Binding-site contacts:
Ligand atom C4 contacts residue ALA55 of chain 1.A at 4.3 Å (hydrophobic).
Ligand atom C5 contacts residue ALA57 of chain 1.A at 4.0 Å (hydrophobic).
Ligand atom C3 contacts residue ALA57 of chain 1.A at 4.3 Å (hydrophobic).
Ligand atom C16 contacts residue HIS104 of chain 1.A at 3.9 Å.
Ligand atom C18 contacts residue VAL74 of chain 1.A at 4.3 Å (hydrophobic).
Ligand atom C15 contacts residue LEU35 of chain 1.A at 3.7 Å (hydrophobic).
Ligand atom C18 contacts residue TYR90 of chain 1.A at 3.9 Å (hydrophobic).
Ligand atom O1 contacts residue LEU35 of chain 1.A at 3.5 Å.
Ligand atom C5 contacts residue MET88 of chain 1.A at 4.0 Å (hydrophobic).
Ligand atom C2 contacts residue PHE45 of chain 1.A at 4.2 Å (hydrophobic).
Ligand atom O1 contacts residue VAL61 of chain 1.A at 3.1 Å.
Ligand atom C18 contacts residue MET73 of chain 1.A at 4.1 Å (hydrophobic).
Ligand atom C19 contacts residue ARG121 of chain 1.A at 4.3 Å.
Ligand atom C3 contacts residue PHE45 of chain 1.A at 4.0 Å (hydrophobic).
Ligand atom C11 contacts residue GLN98 of chain 1.A at 4.3 Å.
Ligand atom C15 contacts residue GLN98 of chain 1.A at 4.0 Å.
Ligand atom C10 contacts residue MET73 of chain 1.A at 3.9 Å (hydrophobic).
Ligand atom C13 contacts residue GLN98 of chain 1.A at 3.8 Å.
Ligand atom C16 contacts residue PHE135 of chain 1.A at 4.3 Å (hydrophobic).
Ligand atom C4 contacts residue ALA57 of chain 1.A at 3.5 Å (hydrophobic).
Ligand atom C14 contacts residue VAL61 of chain 1.A at 3.6 Å (hydrophobic).
Ligand atom C19 contacts residue TYR133 of chain 1.A at 4.3 Å (hydrophobic).
Ligand atom C7 contacts residue MET88 of chain 1.A at 3.7 Å (hydrophobic).
Ligand atom C20 contacts residue LEU35 of chain 1.A at 3.3 Å (hydrophobic).
Ligand atom C12 contacts residue MET73 of chain 1.A at 4.3 Å (hydrophobic).
Ligand atom C10 contacts residue LEU37 of chain 1.A at 4.2 Å (hydrophobic).
Ligand atom C20 contacts residue LEU37 of chain 1.A at 4.4 Å (hydrophobic).
Ligand atom C19 contacts residue TYR90 of chain 1.A at 4.2 Å (hydrophobic).
Ligand atom C20 contacts residue PHE36 of chain 1.A at 3.7 Å (hydrophobic).
Ligand atom C3 contacts residue ALA55 of chain 1.A at 4.0 Å (hydrophobic).
Ligand atom C19 contacts residue PHE36 of chain 1.A at 4.1 Å (hydrophobic).
Ligand atom C20 contacts residue GLN98 of chain 1.A at 3.8 Å.
Ligand atom C6 contacts residue MET88 of chain 1.A at 3.6 Å (hydrophobic).
Ligand atom C15 contacts residue VAL61 of chain 1.A at 3.7 Å (hydrophobic).
Ligand atom C18 contacts residue MET88 of chain 1.A at 3.9 Å (hydrophobic).
Ligand atom C16 contacts residue MET88 of chain 1.A at 4.2 Å (hydrophobic).
Ligand atom O1 contacts residue LEU97 of chain 1.A at 4.0 Å.
Ligand atom C17 contacts residue ALA57 of chain 1.A at 4.2 Å (hydrophobic).
Ligand atom C17 contacts residue PHE135 of chain 1.A at 3.9 Å (hydrophobic).
Ligand atom C2 contacts residue HIS104 of chain 1.A at 4.0 Å.

Sequence of chain 1.A:
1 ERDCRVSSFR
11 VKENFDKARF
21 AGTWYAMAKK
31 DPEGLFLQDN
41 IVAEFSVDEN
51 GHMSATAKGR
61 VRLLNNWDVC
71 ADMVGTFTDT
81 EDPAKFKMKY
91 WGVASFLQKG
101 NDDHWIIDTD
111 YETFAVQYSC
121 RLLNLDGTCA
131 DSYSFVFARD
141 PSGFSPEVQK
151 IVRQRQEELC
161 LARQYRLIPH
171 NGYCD

The protein below binds the small molecule below.
Small molecule (SMILES): CC1=C(/C=C/C(C)=C/C=C/C(C)=C/CO)C(C)(C)CCC1